Binding-site contacts:
Ligand atom C7 contacts residue LEU106 of chain 2.A at 4.1 Å (hydrophobic).
Ligand atom C13 contacts residue TYR197 of chain 2.A at 4.0 Å (hydrophobic).
Ligand atom C17 contacts residue ILE104 of chain 2.A at 3.8 Å (hydrophobic).
Ligand atom C10 contacts residue MET221 of chain 2.A at 4.0 Å (hydrophobic).
Ligand atom C21 contacts residue MET224 of chain 2.A at 4.0 Å (hydrophobic).
Ligand atom N4 contacts residue ASN219 of chain 2.A at 4.0 Å.
Ligand atom C10 contacts residue LEU106 of chain 2.A at 4.0 Å (hydrophobic).
Ligand atom N9 contacts residue TYR128 of chain 2.A at 4.1 Å.
Ligand atom C19 contacts residue VAL188 of chain 2.A at 3.5 Å (hydrophobic).
Ligand atom C11 contacts residue MET221 of chain 2.A at 4.0 Å (hydrophobic).
Ligand atom C14 contacts residue SER126 of chain 2.A at 3.6 Å.
Ligand atom C10 contacts residue ILE104 of chain 2.A at 3.9 Å (hydrophobic).
Ligand atom N5 contacts residue DMS1 of chain 2.F at 3.9 Å.
Ligand atom C10 contacts residue TYR128 of chain 2.A at 3.6 Å (hydrophobic).
Ligand atom C18 contacts residue TYR152 of chain 2.A at 3.8 Å (hydrophobic).
Ligand atom C17 contacts residue TYR128 of chain 2.A at 3.8 Å (hydrophobic).
Ligand atom C14 contacts residue TYR197 of chain 2.A at 4.1 Å (hydrophobic).
Ligand atom C14 contacts residue TYR128 of chain 2.A at 3.3 Å (hydrophobic).
Ligand atom C7 contacts residue PHE124 of chain 2.A at 3.8 Å (hydrophobic).
Ligand atom C13 contacts residue TYR128 of chain 2.A at 3.0 Å (hydrophobic).
Ligand atom C7 contacts residue TYR197 of chain 2.A at 3.5 Å (hydrophobic).
Ligand atom C18 contacts residue VAL188 of chain 2.A at 3.9 Å (hydrophobic).
Ligand atom N12 contacts residue TYR128 of chain 2.A at 2.5 Å (h-bond).
Ligand atom C8 contacts residue TYR197 of chain 2.A at 3.4 Å (hydrophobic).
Ligand atom C19 contacts residue VAL191 of chain 2.A at 4.0 Å (hydrophobic).
Ligand atom C11 contacts residue ILE104 of chain 2.A at 3.5 Å (hydrophobic).
Ligand atom C16 contacts residue ILE104 of chain 2.A at 3.7 Å (hydrophobic).
Ligand atom C1 contacts residue ASN198 of chain 2.A at 4.0 Å.
Ligand atom C20 contacts residue VAL191 of chain 2.A at 3.5 Å (hydrophobic).
Ligand atom C11 contacts residue TYR128 of chain 2.A at 3.4 Å (hydrophobic).
Ligand atom C1 contacts residue DMS1 of chain 2.F at 4.1 Å.
Ligand atom C13 contacts residue SER126 of chain 2.A at 3.7 Å.
Ligand atom C8 contacts residue PHE124 of chain 2.A at 3.6 Å (hydrophobic).
Ligand atom C21 contacts residue ILE104 of chain 2.A at 3.5 Å (hydrophobic).
Ligand atom C20 contacts residue VAL188 of chain 2.A at 3.7 Å (hydrophobic).
Ligand atom N5 contacts residue ASN219 of chain 2.A at 4.1 Å.
Ligand atom N4 contacts residue DMS1 of chain 2.F at 3.6 Å (h-bond).
Ligand atom C16 contacts residue TYR128 of chain 2.A at 2.9 Å (hydrophobic).
Ligand atom C15 contacts residue TYR128 of chain 2.A at 3.0 Å (hydrophobic).
Ligand atom C19 contacts residue TYR152 of chain 2.A at 3.9 Å (hydrophobic).

Sequence of chain 2.A:
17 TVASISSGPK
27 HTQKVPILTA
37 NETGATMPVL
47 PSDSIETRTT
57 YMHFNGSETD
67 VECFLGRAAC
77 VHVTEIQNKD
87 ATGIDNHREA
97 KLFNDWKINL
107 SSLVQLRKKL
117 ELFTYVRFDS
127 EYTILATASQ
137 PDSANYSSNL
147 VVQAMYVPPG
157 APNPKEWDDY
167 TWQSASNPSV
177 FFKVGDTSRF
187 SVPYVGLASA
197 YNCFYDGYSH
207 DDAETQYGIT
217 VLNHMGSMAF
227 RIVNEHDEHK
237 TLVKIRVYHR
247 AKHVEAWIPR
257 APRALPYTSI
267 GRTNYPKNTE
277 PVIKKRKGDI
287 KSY

A protein and the small-molecule ligand that binds it are described below.
Small molecule (SMILES): COc1ccc(N2CCN(c3cccc(C)c3)CC2)nn1